Binding-site contacts:
Ligand atom O7 contacts residue ASP181 of chain 1.D at 4.0 Å.
Ligand atom O5 contacts residue ASN183 of chain 1.D at 2.4 Å (h-bond).
Ligand atom C1 contacts residue ASN183 of chain 1.D at 1.4 Å.
Ligand atom C3 contacts residue ASN183 of chain 1.D at 3.7 Å.
Ligand atom C4 contacts residue ASN183 of chain 1.D at 4.2 Å.
Ligand atom C2 contacts residue ASN183 of chain 1.D at 2.4 Å.
Ligand atom O7 contacts residue ARG128 of chain 1.D at 4.0 Å.
Ligand atom C8 contacts residue ARG128 of chain 1.D at 3.9 Å.
Ligand atom C8 contacts residue ASN183 of chain 1.D at 4.0 Å.
Ligand atom C5 contacts residue ASN183 of chain 1.D at 3.7 Å.
Ligand atom O7 contacts residue TYR200 of chain 1.D at 4.5 Å.
Ligand atom C7 contacts residue LEU182 of chain 1.D at 4.5 Å (hydrophobic).
Ligand atom O7 contacts residue LEU182 of chain 1.D at 3.5 Å.
Ligand atom N2 contacts residue ASP181 of chain 1.D at 3.9 Å.
Ligand atom O7 contacts residue ASN183 of chain 1.D at 4.3 Å.
Ligand atom C7 contacts residue ARG128 of chain 1.D at 4.4 Å.
Ligand atom N2 contacts residue ASN183 of chain 1.D at 2.8 Å (h-bond).
Ligand atom O6 contacts residue GLN345 of chain 1.D at 3.8 Å.
Ligand atom C7 contacts residue ASN183 of chain 1.D at 3.6 Å.
Ligand atom C6 contacts residue GLN345 of chain 1.D at 4.0 Å.
Ligand atom C7 contacts residue ASP181 of chain 1.D at 4.4 Å.

Sequence of chain 1.D:
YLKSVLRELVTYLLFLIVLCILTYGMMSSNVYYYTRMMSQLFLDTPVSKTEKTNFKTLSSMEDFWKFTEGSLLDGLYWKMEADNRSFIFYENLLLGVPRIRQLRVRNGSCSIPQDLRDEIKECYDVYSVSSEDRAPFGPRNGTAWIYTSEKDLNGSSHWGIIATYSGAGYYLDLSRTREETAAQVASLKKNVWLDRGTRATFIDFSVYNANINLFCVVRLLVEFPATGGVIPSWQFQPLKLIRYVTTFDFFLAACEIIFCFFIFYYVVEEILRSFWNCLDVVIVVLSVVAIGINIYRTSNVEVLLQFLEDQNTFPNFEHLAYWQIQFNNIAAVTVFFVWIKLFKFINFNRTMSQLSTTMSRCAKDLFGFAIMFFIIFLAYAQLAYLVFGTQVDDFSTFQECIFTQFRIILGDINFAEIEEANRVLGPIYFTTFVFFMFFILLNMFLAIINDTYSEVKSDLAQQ

A protein and the small-molecule ligand that binds it are described below.
Small molecule (SMILES): CC(=O)N[C@@H]1[C@@H](O)[C@H](O)[C@@H](CO)O[C@H]1O